Binding-site contacts:
Ligand atom C17 contacts residue ARG250 of chain 1.F at 3.9 Å.
Ligand atom C11 contacts residue ILE23 of chain 1.F at 3.7 Å (hydrophobic).
Ligand atom O92 contacts residue VAL325 of chain 1.F at 3.8 Å.
Ligand atom O13 contacts residue PHE244 of chain 1.F at 3.9 Å.
Ligand atom O71 contacts residue SER122 of chain 1.F at 2.7 Å (h-bond).
Ligand atom O31 contacts residue ILE132 of chain 1.F at 3.5 Å.
Ligand atom C7 contacts residue SER122 of chain 1.F at 3.2 Å.
Ligand atom C16 contacts residue ASP249 of chain 1.F at 4.0 Å.
Ligand atom C17 contacts residue TYR253 of chain 1.F at 3.5 Å (hydrophobic).
Ligand atom C18 contacts residue ASP196 of chain 1.F at 3.4 Å.
Ligand atom O71 contacts residue SER197 of chain 1.F at 3.1 Å (h-bond).
Ligand atom O13 contacts residue ARG250 of chain 1.F at 4.0 Å.
Ligand atom C18 contacts residue TYR133 of chain 1.F at 3.4 Å (hydrophobic).
Ligand atom C7 contacts residue SER197 of chain 1.F at 3.3 Å.
Ligand atom O31 contacts residue TYR133 of chain 1.F at 2.6 Å (h-bond).
Ligand atom C14 contacts residue ARG250 of chain 1.F at 3.9 Å.
Ligand atom O92 contacts residue ILE23 of chain 1.F at 3.8 Å.
Ligand atom C16 contacts residue ARG250 of chain 1.F at 3.5 Å.
Ligand atom O72 contacts residue SER197 of chain 1.F at 2.8 Å (h-bond).
Ligand atom O72 contacts residue SER122 of chain 1.F at 3.2 Å (h-bond).
Ligand atom C14 contacts residue VAL245 of chain 1.F at 3.9 Å (hydrophobic).
Ligand atom C15 contacts residue SER122 of chain 1.F at 3.8 Å.
Ligand atom C3 contacts residue TYR133 of chain 1.F at 3.5 Å (hydrophobic).
Ligand atom C17 contacts residue ARG34 of chain 1.F at 3.7 Å.
Ligand atom C3 contacts residue ILE132 of chain 1.F at 3.8 Å (hydrophobic).
Ligand atom C17 contacts residue ASP249 of chain 1.F at 3.8 Å.
Ligand atom O72 contacts residue ARG250 of chain 1.F at 3.7 Å.
Ligand atom C18 contacts residue SER197 of chain 1.F at 4.0 Å.
Ligand atom O71 contacts residue GLY121 of chain 1.F at 3.1 Å (h-bond).
Ligand atom C13 contacts residue ASP249 of chain 1.F at 4.0 Å.
Ligand atom O91 contacts residue GLY326 of chain 1.F at 2.9 Å (h-bond).
Ligand atom O91 contacts residue VAL325 of chain 1.F at 3.5 Å.
Ligand atom C2 contacts residue ILE132 of chain 1.F at 3.9 Å (hydrophobic).
Ligand atom C18 contacts residue TYR328 of chain 1.F at 3.7 Å (hydrophobic).
Ligand atom C15 contacts residue ARG250 of chain 1.F at 3.5 Å.
Ligand atom C2 contacts residue PHE26 of chain 1.F at 3.8 Å (hydrophobic).
Ligand atom C1 contacts residue PHE26 of chain 1.F at 3.5 Å (hydrophobic).
Ligand atom O13 contacts residue ASP249 of chain 1.F at 3.1 Å (salt-bridge).
Ligand atom C17 contacts residue TYR30 of chain 1.F at 3.8 Å (hydrophobic).
Ligand atom O13 contacts residue VAL245 of chain 1.F at 3.5 Å.

The small molecule below binds the protein below.
Small molecule (SMILES): C=C1C[C@]23C[C@@]1(O)CC[C@H]2[C@@]12C=C[C@H](O)[C@@](C)(C(=O)O1)[C@H]2[C@@H]3C(=O)O

Sequence of chain 1.F:
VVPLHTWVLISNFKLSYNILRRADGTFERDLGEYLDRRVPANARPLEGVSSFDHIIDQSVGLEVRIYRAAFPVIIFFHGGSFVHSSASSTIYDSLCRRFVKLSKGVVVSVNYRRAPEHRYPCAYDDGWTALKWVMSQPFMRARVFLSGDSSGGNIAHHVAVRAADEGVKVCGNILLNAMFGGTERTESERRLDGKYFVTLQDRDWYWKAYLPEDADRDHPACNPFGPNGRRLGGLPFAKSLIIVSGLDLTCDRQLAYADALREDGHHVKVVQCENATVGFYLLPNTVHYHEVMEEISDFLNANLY